Sequence of chain 1.C:
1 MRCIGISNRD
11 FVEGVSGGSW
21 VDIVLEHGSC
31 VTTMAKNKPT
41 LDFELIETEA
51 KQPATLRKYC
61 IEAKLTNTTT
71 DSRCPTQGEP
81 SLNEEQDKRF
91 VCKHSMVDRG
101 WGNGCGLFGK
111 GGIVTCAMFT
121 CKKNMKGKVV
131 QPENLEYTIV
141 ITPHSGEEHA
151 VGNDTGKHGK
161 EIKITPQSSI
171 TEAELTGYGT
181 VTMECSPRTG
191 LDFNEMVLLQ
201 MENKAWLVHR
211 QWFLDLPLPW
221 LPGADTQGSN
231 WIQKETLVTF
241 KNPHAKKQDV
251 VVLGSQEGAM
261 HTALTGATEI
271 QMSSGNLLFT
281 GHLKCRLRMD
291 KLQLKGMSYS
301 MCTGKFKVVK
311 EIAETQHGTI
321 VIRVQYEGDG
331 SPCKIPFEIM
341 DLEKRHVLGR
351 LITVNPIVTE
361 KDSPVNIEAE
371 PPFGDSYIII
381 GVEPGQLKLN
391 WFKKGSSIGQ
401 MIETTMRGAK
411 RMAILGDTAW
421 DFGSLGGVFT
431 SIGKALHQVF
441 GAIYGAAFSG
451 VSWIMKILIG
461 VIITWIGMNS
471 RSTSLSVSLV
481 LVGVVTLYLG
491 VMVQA

The small molecule below binds the protein below.
Small molecule (SMILES): CC(=O)N[C@@H]1[C@@H](O)[C@H](O)[C@@H](CO)O[C@H]1O

Binding-site contacts:
Ligand atom C8 contacts residue ARG89 of chain 1.C at 4.1 Å.
Ligand atom C3 contacts residue ASN67 of chain 1.C at 3.8 Å.
Ligand atom C1 contacts residue ASN67 of chain 1.C at 1.4 Å.
Ligand atom C7 contacts residue PHE90 of chain 1.C at 4.3 Å (hydrophobic).
Ligand atom O6 contacts residue ASN67 of chain 1.C at 3.7 Å.
Ligand atom C2 contacts residue ASN67 of chain 1.C at 2.4 Å.
Ligand atom C4 contacts residue ASN67 of chain 1.C at 4.3 Å.
Ligand atom N2 contacts residue ASN67 of chain 1.C at 2.8 Å (h-bond).
Ligand atom C7 contacts residue ASN67 of chain 1.C at 3.7 Å.
Ligand atom C8 contacts residue MET118 of chain 1.C at 4.0 Å (hydrophobic).
Ligand atom O5 contacts residue ASN67 of chain 1.C at 2.5 Å (h-bond).
Ligand atom C5 contacts residue ASN67 of chain 1.C at 3.8 Å.
Ligand atom C8 contacts residue PHE90 of chain 1.C at 3.6 Å (hydrophobic).
Ligand atom O7 contacts residue ASN67 of chain 1.C at 4.1 Å.